A protein and the small-molecule ligand that binds it are described below.
Small molecule (SMILES): COc1cc2nccc(Oc3ccc(NC(=O)/N=c4\cc(C)o[nH]4)c(Cl)c3)c2cc1OC

Binding-site contacts:
Ligand atom C16 contacts residue ASP157 of chain 1.B at 3.5 Å.
Ligand atom C49 contacts residue GLY25 of chain 1.B at 3.8 Å.
Ligand atom C30 contacts residue GLU63 of chain 1.B at 3.8 Å.
Ligand atom C15 contacts residue ASP157 of chain 1.B at 3.7 Å.
Ligand atom C13 contacts residue ILE92 of chain 1.B at 3.6 Å (hydrophobic).
Ligand atom O36 contacts residue ILE92 of chain 1.B at 3.5 Å.
Ligand atom N7 contacts residue CYS95 of chain 1.B at 3.0 Å (h-bond).
Ligand atom O11 contacts residue VAL32 of chain 1.B at 3.7 Å.
Ligand atom C8 contacts residue GLU93 of chain 1.B at 3.4 Å.
Ligand atom O25 contacts residue ILE90 of chain 1.B at 3.7 Å.
Ligand atom C2 contacts residue PHE94 of chain 1.B at 3.8 Å (hydrophobic).
Ligand atom O11 contacts residue PHE158 of chain 1.B at 3.4 Å.
Ligand atom N28 contacts residue ASP157 of chain 1.B at 3.1 Å (salt-bridge).
Ligand atom O36 contacts residue ASP157 of chain 1.B at 3.2 Å (salt-bridge).
Ligand atom C12 contacts residue PHE158 of chain 1.B at 3.8 Å (hydrophobic).
Ligand atom N37 contacts residue ASP157 of chain 1.B at 3.3 Å (salt-bridge).
Ligand atom CL4 contacts residue LYS47 of chain 1.B at 3.8 Å.
Ligand atom C35 contacts residue ASP157 of chain 1.B at 3.2 Å.
Ligand atom C16 contacts residue ILE92 of chain 1.B at 3.8 Å (hydrophobic).
Ligand atom C5 contacts residue PHE158 of chain 1.B at 3.7 Å (hydrophobic).
Ligand atom C53 contacts residue CYS95 of chain 1.B at 3.7 Å (hydrophobic).
Ligand atom C3 contacts residue CYS95 of chain 1.B at 3.8 Å (hydrophobic).
Ligand atom C9 contacts residue ALA45 of chain 1.B at 3.1 Å (hydrophobic).
Ligand atom O36 contacts residue ALA156 of chain 1.B at 3.7 Å.
Ligand atom C2 contacts residue CYS95 of chain 1.B at 3.2 Å (hydrophobic).
Ligand atom C17 contacts residue PHE158 of chain 1.B at 3.6 Å (hydrophobic).
Ligand atom C53 contacts residue GLY98 of chain 1.B at 3.6 Å.
Ligand atom C15 contacts residue ILE92 of chain 1.B at 3.4 Å (hydrophobic).
Ligand atom C8 contacts residue ALA45 of chain 1.B at 3.4 Å (hydrophobic).
Ligand atom C11 contacts residue ILE92 of chain 1.B at 3.3 Å (hydrophobic).
Ligand atom C40 contacts residue GLU63 of chain 1.B at 3.2 Å.
Ligand atom C10 contacts residue ALA45 of chain 1.B at 3.4 Å (hydrophobic).
Ligand atom CL4 contacts residue ILE92 of chain 1.B at 3.8 Å.
Ligand atom O36 contacts residue VAL76 of chain 1.B at 3.7 Å.
Ligand atom C49 contacts residue LEU24 of chain 1.B at 3.8 Å (hydrophobic).
Ligand atom C8 contacts residue CYS95 of chain 1.B at 3.5 Å (hydrophobic).
Ligand atom C53 contacts residue ALA96 of chain 1.B at 3.4 Å (hydrophobic).
Ligand atom O33 contacts residue LEU24 of chain 1.B at 3.7 Å.
Ligand atom C43 contacts residue GLU63 of chain 1.B at 3.6 Å.
Ligand atom O34 contacts residue GLY98 of chain 1.B at 3.8 Å.

Sequence of chain 1.B:
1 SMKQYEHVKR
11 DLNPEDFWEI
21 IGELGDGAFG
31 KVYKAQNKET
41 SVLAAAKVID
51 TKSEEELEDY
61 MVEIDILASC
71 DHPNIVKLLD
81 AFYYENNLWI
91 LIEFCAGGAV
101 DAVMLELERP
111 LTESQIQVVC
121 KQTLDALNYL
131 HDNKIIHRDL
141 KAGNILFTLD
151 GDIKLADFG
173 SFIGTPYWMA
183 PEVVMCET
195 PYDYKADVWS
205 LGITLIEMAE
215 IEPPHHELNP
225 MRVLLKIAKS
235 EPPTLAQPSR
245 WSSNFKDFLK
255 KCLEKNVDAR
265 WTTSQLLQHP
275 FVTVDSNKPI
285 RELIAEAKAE